Sequence of chain 1.D:
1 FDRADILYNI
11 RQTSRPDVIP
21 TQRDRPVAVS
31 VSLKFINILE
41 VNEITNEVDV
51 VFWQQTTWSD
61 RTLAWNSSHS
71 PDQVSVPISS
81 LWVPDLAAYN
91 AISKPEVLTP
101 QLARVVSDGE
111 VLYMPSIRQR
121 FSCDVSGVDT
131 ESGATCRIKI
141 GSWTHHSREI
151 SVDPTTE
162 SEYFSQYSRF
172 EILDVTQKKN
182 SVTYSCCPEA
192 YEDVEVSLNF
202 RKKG

Binding-site contacts:
Ligand atom C6 contacts residue TYR192 of chain 1.D at 3.8 Å (hydrophobic).
Ligand atom C15 contacts residue THR56 of chain 1.E at 3.5 Å.
Ligand atom C14 contacts residue GLN55 of chain 1.E at 3.7 Å.
Ligand atom N1 contacts residue TYR192 of chain 1.D at 3.4 Å.
Ligand atom C7 contacts residue THR144 of chain 1.D at 3.9 Å.
Ligand atom C13 contacts residue GLN55 of chain 1.E at 3.7 Å.
Ligand atom N3 contacts residue TYR113 of chain 1.E at 3.4 Å (h-bond).
Ligand atom C5 contacts residue TRP143 of chain 1.D at 3.6 Å (hydrophobic).
Ligand atom C1 contacts residue MET114 of chain 1.E at 3.7 Å (hydrophobic).
Ligand atom C5 contacts residue MET114 of chain 1.E at 3.2 Å (hydrophobic).
Ligand atom C10 contacts residue MET114 of chain 1.E at 3.5 Å (hydrophobic).
Ligand atom C4 contacts residue TYR89 of chain 1.D at 3.1 Å (hydrophobic).
Ligand atom N1 contacts residue MET114 of chain 1.E at 4.0 Å.
Ligand atom N4 contacts residue MET114 of chain 1.E at 3.6 Å (h-bond).
Ligand atom C6 contacts residue MET114 of chain 1.E at 3.8 Å (hydrophobic).
Ligand atom C5 contacts residue TYR192 of chain 1.D at 4.0 Å (hydrophobic).
Ligand atom C3 contacts residue TYR192 of chain 1.D at 3.1 Å (hydrophobic).
Ligand atom C1 contacts residue CYS188 of chain 1.D at 4.0 Å (hydrophobic).
Ligand atom C4 contacts residue TRP143 of chain 1.D at 3.2 Å (hydrophobic).
Ligand atom N2 contacts residue TYR192 of chain 1.D at 3.6 Å.
Ligand atom C14 contacts residue THR57 of chain 1.E at 4.0 Å.
Ligand atom N3 contacts residue LEU112 of chain 1.E at 3.2 Å.
Ligand atom C15 contacts residue LEU112 of chain 1.E at 3.3 Å (hydrophobic).
Ligand atom C6 contacts residue TRP143 of chain 1.D at 3.8 Å (hydrophobic).
Ligand atom C12 contacts residue CYS188 of chain 1.D at 3.3 Å (hydrophobic).
Ligand atom C9 contacts residue LEU112 of chain 1.E at 3.8 Å (hydrophobic).
Ligand atom C11 contacts residue LEU112 of chain 1.E at 4.0 Å (hydrophobic).
Ligand atom C3 contacts residue TYR89 of chain 1.D at 3.9 Å (hydrophobic).
Ligand atom C12 contacts residue MET114 of chain 1.E at 4.0 Å (hydrophobic).
Ligand atom C13 contacts residue CYS188 of chain 1.D at 3.3 Å (hydrophobic).
Ligand atom N3 contacts residue MET114 of chain 1.E at 3.8 Å.
Ligand atom C7 contacts residue TYR192 of chain 1.D at 3.9 Å (hydrophobic).
Ligand atom C7 contacts residue TRP143 of chain 1.D at 3.2 Å (hydrophobic).
Ligand atom C2 contacts residue TYR192 of chain 1.D at 3.6 Å (hydrophobic).
Ligand atom C1 contacts residue CYS187 of chain 1.D at 3.8 Å (hydrophobic).
Ligand atom C11 contacts residue MET114 of chain 1.E at 3.7 Å (hydrophobic).
Ligand atom N2 contacts residue TRP143 of chain 1.D at 2.4 Å (h-bond).
Ligand atom C15 contacts residue THR57 of chain 1.E at 3.9 Å.
Ligand atom C4 contacts residue TYR192 of chain 1.D at 3.5 Å (hydrophobic).
Ligand atom C15 contacts residue TYR113 of chain 1.E at 3.7 Å (hydrophobic).

The small molecule below binds the protein below.
Small molecule (SMILES): CCN1CCN[C@H]1c1cccc(-c2ccccn2)n1

Sequence of chain 1.E:
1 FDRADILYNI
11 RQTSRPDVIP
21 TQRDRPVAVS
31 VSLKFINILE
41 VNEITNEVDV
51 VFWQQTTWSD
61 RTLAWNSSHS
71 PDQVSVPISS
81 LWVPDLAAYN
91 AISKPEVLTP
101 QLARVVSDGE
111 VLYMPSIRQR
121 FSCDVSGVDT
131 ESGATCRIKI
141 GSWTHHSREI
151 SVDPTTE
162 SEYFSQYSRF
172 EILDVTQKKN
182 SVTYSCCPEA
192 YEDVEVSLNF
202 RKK